Sequence of chain 1.A:
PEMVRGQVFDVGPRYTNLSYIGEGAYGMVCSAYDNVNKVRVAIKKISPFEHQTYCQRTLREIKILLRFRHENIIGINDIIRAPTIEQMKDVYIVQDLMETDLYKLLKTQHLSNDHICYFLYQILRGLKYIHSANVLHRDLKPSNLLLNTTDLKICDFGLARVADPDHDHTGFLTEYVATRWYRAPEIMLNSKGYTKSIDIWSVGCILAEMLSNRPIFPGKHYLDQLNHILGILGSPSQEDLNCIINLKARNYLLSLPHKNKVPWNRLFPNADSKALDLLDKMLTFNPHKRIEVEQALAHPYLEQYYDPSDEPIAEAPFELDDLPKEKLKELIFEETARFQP

A protein and the small-molecule ligand that binds it are described below.
Small molecule (SMILES): CC(C)(NC(=O)CN1Cc2ccc(-c3nc(NC4CCOCC4)ncc3Cl)cc2C1=O)c1ccccc1

Binding-site contacts:
Ligand atom CL1 contacts residue GLN113 of chain 1.A at 3.0 Å.
Ligand atom C35 contacts residue GLY42 of chain 1.A at 3.9 Å.
Ligand atom C35 contacts residue VAL47 of chain 1.A at 3.7 Å (hydrophobic).
Ligand atom C7 contacts residue ASP175 of chain 1.A at 3.5 Å.
Ligand atom C35 contacts residue GLY45 of chain 1.A at 3.4 Å.
Ligand atom C24 contacts residue GLU117 of chain 1.A at 3.8 Å.
Ligand atom C30 contacts residue LEU164 of chain 1.A at 3.9 Å (hydrophobic).
Ligand atom C27 contacts residue THR118 of chain 1.A at 3.7 Å.
Ligand atom C29 contacts residue ALA60 of chain 1.A at 3.3 Å (hydrophobic).
Ligand atom O6 contacts residue LYS62 of chain 1.A at 3.0 Å (salt-bridge).
Ligand atom C26 contacts residue ASP119 of chain 1.A at 3.5 Å.
Ligand atom C26 contacts residue LYS122 of chain 1.A at 3.6 Å.
Ligand atom O25 contacts residue GLU117 of chain 1.A at 3.6 Å.
Ligand atom C29 contacts residue ASP114 of chain 1.A at 3.2 Å.
Ligand atom C30 contacts residue ALA60 of chain 1.A at 3.6 Å (hydrophobic).
Ligand atom C34 contacts residue GLY45 of chain 1.A at 3.6 Å.
Ligand atom O25 contacts residue LYS122 of chain 1.A at 3.0 Å.
Ligand atom C35 contacts residue MET46 of chain 1.A at 3.9 Å (hydrophobic).
Ligand atom C22 contacts residue MET116 of chain 1.A at 3.6 Å (hydrophobic).
Ligand atom C26 contacts residue THR118 of chain 1.A at 3.8 Å.
Ligand atom N28 contacts residue ALA60 of chain 1.A at 3.8 Å.
Ligand atom C23 contacts residue GLU117 of chain 1.A at 3.5 Å.
Ligand atom C11 contacts residue VAL47 of chain 1.A at 3.8 Å (hydrophobic).
Ligand atom C36 contacts residue GLY42 of chain 1.A at 3.7 Å.
Ligand atom C20 contacts residue MET116 of chain 1.A at 3.7 Å (hydrophobic).
Ligand atom N21 contacts residue MET116 of chain 1.A at 2.8 Å (h-bond).
Ligand atom C34 contacts residue MET46 of chain 1.A at 3.8 Å (hydrophobic).
Ligand atom O17 contacts residue LYS62 of chain 1.A at 3.0 Å (salt-bridge).
Ligand atom C29 contacts residue MET116 of chain 1.A at 3.7 Å (hydrophobic).
Ligand atom O17 contacts residue ASP175 of chain 1.A at 3.5 Å (salt-bridge).
Ligand atom O25 contacts residue THR118 of chain 1.A at 3.6 Å.
Ligand atom C16 contacts residue LYS62 of chain 1.A at 3.4 Å.
Ligand atom N28 contacts residue MET116 of chain 1.A at 2.9 Å (h-bond).
Ligand atom N28 contacts residue LEU115 of chain 1.A at 3.8 Å.
Ligand atom C5 contacts residue LYS62 of chain 1.A at 3.9 Å.
Ligand atom N8 contacts residue LYS62 of chain 1.A at 4.0 Å.
Ligand atom N28 contacts residue ASP114 of chain 1.A at 3.8 Å.
Ligand atom C23 contacts residue MET116 of chain 1.A at 3.4 Å (hydrophobic).
Ligand atom O17 contacts residue CYS174 of chain 1.A at 3.8 Å.
Ligand atom C24 contacts residue LYS122 of chain 1.A at 3.8 Å.